Sequence of chain 1.B:
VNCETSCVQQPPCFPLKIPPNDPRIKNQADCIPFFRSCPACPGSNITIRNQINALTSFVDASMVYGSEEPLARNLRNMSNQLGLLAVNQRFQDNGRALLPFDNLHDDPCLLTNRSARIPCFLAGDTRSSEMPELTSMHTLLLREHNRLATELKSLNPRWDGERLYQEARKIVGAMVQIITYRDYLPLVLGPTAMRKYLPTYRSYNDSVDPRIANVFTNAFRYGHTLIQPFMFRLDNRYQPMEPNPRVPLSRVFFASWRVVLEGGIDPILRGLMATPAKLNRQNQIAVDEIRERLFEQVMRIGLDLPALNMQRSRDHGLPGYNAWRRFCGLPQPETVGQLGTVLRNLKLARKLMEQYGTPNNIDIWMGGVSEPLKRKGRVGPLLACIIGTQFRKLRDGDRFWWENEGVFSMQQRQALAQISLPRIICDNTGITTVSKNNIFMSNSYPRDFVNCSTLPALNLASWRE

Binding-site contacts:
Ligand atom C8 contacts residue ASN114 of chain 1.B at 4.5 Å.
Ligand atom O5 contacts residue SER116 of chain 1.B at 4.2 Å.
Ligand atom C5 contacts residue NAG1 of chain 1.K at 4.2 Å.
Ligand atom O6 contacts residue ALA117 of chain 1.B at 4.0 Å.
Ligand atom C2 contacts residue ASN114 of chain 1.B at 3.5 Å.
Ligand atom N2 contacts residue ASN114 of chain 1.B at 3.6 Å.
Ligand atom C6 contacts residue NAG1 of chain 1.K at 3.8 Å.
Ligand atom O3 contacts residue NAG1 of chain 1.K at 2.7 Å (h-bond).
Ligand atom C2 contacts residue TRP258 of chain 1.B at 4.4 Å (hydrophobic).
Ligand atom C1 contacts residue SER116 of chain 1.B at 3.6 Å.
Ligand atom O7 contacts residue TRP258 of chain 1.B at 3.6 Å.
Ligand atom C1 contacts residue ASN114 of chain 1.B at 2.5 Å.
Ligand atom O4 contacts residue NAG1 of chain 1.K at 2.7 Å (h-bond).
Ligand atom O7 contacts residue ASN114 of chain 1.B at 2.7 Å (h-bond).
Ligand atom O5 contacts residue TRP258 of chain 1.B at 4.0 Å.
Ligand atom C5 contacts residue SER116 of chain 1.B at 4.0 Å.
Ligand atom C7 contacts residue ASN114 of chain 1.B at 3.3 Å.
Ligand atom C1 contacts residue TRP258 of chain 1.B at 4.4 Å (hydrophobic).
Ligand atom C3 contacts residue NAG1 of chain 1.K at 3.7 Å.
Ligand atom C5 contacts residue ASN114 of chain 1.B at 4.4 Å.
Ligand atom O5 contacts residue ASN114 of chain 1.B at 3.2 Å (h-bond).
Ligand atom O6 contacts residue NAG1 of chain 1.K at 4.2 Å.
Ligand atom C4 contacts residue NAG1 of chain 1.K at 3.2 Å.
Ligand atom O6 contacts residue SER116 of chain 1.B at 4.0 Å.

This small molecule binds to this protein.
Small molecule (SMILES): CC(=O)N[C@@H]1[C@@H](O)[C@H](O)[C@@H](CO)O[C@H]1O